Sequence of chain 1.C:
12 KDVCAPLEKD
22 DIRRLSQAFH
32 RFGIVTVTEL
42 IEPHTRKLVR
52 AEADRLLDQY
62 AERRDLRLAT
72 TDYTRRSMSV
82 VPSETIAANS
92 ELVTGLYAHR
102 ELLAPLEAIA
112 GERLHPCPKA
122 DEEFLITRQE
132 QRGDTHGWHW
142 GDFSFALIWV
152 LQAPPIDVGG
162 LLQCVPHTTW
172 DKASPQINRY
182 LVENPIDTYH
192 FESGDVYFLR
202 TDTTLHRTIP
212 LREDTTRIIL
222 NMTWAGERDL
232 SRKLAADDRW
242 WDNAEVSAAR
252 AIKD

Binding-site contacts:
Ligand atom O3 contacts residue ILE220 of chain 1.C at 3.5 Å.
Ligand atom C3 contacts residue HIS137 of chain 1.C at 3.4 Å.
Ligand atom O5 contacts residue FE21 of chain 1.O at 2.4 Å.
Ligand atom O2 contacts residue HIS137 of chain 1.C at 3.9 Å.
Ligand atom O3 contacts residue ARG218 of chain 1.C at 2.6 Å (salt-bridge).
Ligand atom C5 contacts residue THR209 of chain 1.C at 3.9 Å.
Ligand atom C5 contacts residue ILE220 of chain 1.C at 4.0 Å (hydrophobic).
Ligand atom O1 contacts residue ILE220 of chain 1.C at 3.9 Å.
Ligand atom O4 contacts residue THR209 of chain 1.C at 4.2 Å.
Ligand atom C4 contacts residue ILE149 of chain 1.C at 3.8 Å (hydrophobic).
Ligand atom O2 contacts residue LYS1 of chain 1.N at 3.9 Å.
Ligand atom O5 contacts residue HIS207 of chain 1.C at 3.2 Å.
Ligand atom O4 contacts residue ILE149 of chain 1.C at 3.7 Å.
Ligand atom O4 contacts residue ILE220 of chain 1.C at 4.0 Å.
Ligand atom C2 contacts residue FE21 of chain 1.O at 3.0 Å.
Ligand atom C5 contacts residue ARG218 of chain 1.C at 3.5 Å.
Ligand atom C2 contacts residue HIS137 of chain 1.C at 3.4 Å.
Ligand atom O3 contacts residue THR209 of chain 1.C at 3.5 Å.
Ligand atom O2 contacts residue HIS207 of chain 1.C at 4.2 Å.
Ligand atom C1 contacts residue ASN222 of chain 1.C at 3.4 Å.
Ligand atom O2 contacts residue HIS140 of chain 1.C at 3.7 Å.
Ligand atom C2 contacts residue HIS140 of chain 1.C at 3.9 Å.
Ligand atom C1 contacts residue FE21 of chain 1.O at 2.9 Å.
Ligand atom C5 contacts residue TYR198 of chain 1.C at 3.1 Å (hydrophobic).
Ligand atom C1 contacts residue ILE149 of chain 1.C at 4.2 Å (hydrophobic).
Ligand atom C1 contacts residue HIS140 of chain 1.C at 4.2 Å.
Ligand atom C4 contacts residue TYR198 of chain 1.C at 3.1 Å (hydrophobic).
Ligand atom O4 contacts residue ARG218 of chain 1.C at 3.0 Å (salt-bridge).
Ligand atom O2 contacts residue ASN222 of chain 1.C at 3.2 Å (h-bond).
Ligand atom O1 contacts residue HIS137 of chain 1.C at 3.9 Å.
Ligand atom O4 contacts residue TYR198 of chain 1.C at 2.4 Å (h-bond).
Ligand atom O1 contacts residue FE21 of chain 1.O at 4.1 Å.
Ligand atom O1 contacts residue ILE149 of chain 1.C at 3.9 Å.
Ligand atom C5 contacts residue ILE149 of chain 1.C at 3.9 Å (hydrophobic).
Ligand atom O1 contacts residue ASN222 of chain 1.C at 2.9 Å (h-bond).
Ligand atom O5 contacts residue HIS140 of chain 1.C at 3.0 Å (h-bond).
Ligand atom C1 contacts residue HIS137 of chain 1.C at 3.6 Å.
Ligand atom O5 contacts residue HIS137 of chain 1.C at 3.6 Å.
Ligand atom O2 contacts residue FE21 of chain 1.O at 2.1 Å.
Ligand atom C2 contacts residue HIS207 of chain 1.C at 4.3 Å.

The protein below binds the small molecule below.
Small molecule (SMILES): O=C(O)CCC(=O)C(=O)O